Binding-site contacts:
Ligand atom C1 contacts residue PRO215 of chain 1.E at 3.8 Å (hydrophobic).
Ligand atom C5 contacts residue ARG231 of chain 2.D at 3.5 Å.
Ligand atom O8 contacts residue GLN41 of chain 2.D at 2.9 Å (h-bond).
Ligand atom O8 contacts residue ARG7 of chain 2.D at 4.3 Å.
Ligand atom F9 contacts residue PHE8 of chain 2.D at 3.2 Å.
Ligand atom O7 contacts residue ARG7 of chain 2.D at 3.4 Å (salt-bridge).
Ligand atom C4 contacts residue PRO215 of chain 1.E at 3.9 Å (hydrophobic).
Ligand atom C6 contacts residue ARG7 of chain 2.D at 3.6 Å.
Ligand atom O7 contacts residue PRO215 of chain 1.E at 4.4 Å.
Ligand atom O7 contacts residue GLU236 of chain 2.D at 2.8 Å (salt-bridge).
Ligand atom C6 contacts residue ARG231 of chain 2.D at 3.7 Å.
Ligand atom C1 contacts residue GLU236 of chain 2.D at 3.6 Å.
Ligand atom C3 contacts residue ARG7 of chain 2.D at 4.1 Å.
Ligand atom C4 contacts residue GLN41 of chain 2.D at 4.0 Å.
Ligand atom C5 contacts residue PRO215 of chain 1.E at 3.6 Å (hydrophobic).
Ligand atom F9 contacts residue PRO215 of chain 1.E at 4.5 Å.
Ligand atom C3 contacts residue PRO215 of chain 1.E at 4.0 Å (hydrophobic).
Ligand atom C1 contacts residue ARG7 of chain 2.D at 3.4 Å.
Ligand atom O8 contacts residue PRO40 of chain 2.D at 3.7 Å.
Ligand atom C3 contacts residue ILE10 of chain 2.D at 4.3 Å (hydrophobic).
Ligand atom C2 contacts residue GLN41 of chain 2.D at 4.0 Å.
Ligand atom F9 contacts residue GLN41 of chain 2.D at 3.7 Å.
Ligand atom C4 contacts residue ARG7 of chain 2.D at 4.2 Å.
Ligand atom C4 contacts residue PHE8 of chain 2.D at 4.3 Å (hydrophobic).
Ligand atom C6 contacts residue ALA213 of chain 1.E at 4.4 Å (hydrophobic).
Ligand atom C4 contacts residue ILE10 of chain 2.D at 4.3 Å (hydrophobic).
Ligand atom C5 contacts residue ALA213 of chain 1.E at 4.1 Å (hydrophobic).
Ligand atom C6 contacts residue ASN214 of chain 1.E at 4.2 Å.
Ligand atom C2 contacts residue PRO215 of chain 1.E at 4.1 Å (hydrophobic).
Ligand atom C6 contacts residue PRO215 of chain 1.E at 3.5 Å (hydrophobic).
Ligand atom C6 contacts residue GLU236 of chain 2.D at 3.7 Å.
Ligand atom F9 contacts residue ILE10 of chain 2.D at 3.4 Å.
Ligand atom C5 contacts residue ARG7 of chain 2.D at 3.9 Å.
Ligand atom C2 contacts residue ARG7 of chain 2.D at 3.7 Å.
Ligand atom C3 contacts residue GLN41 of chain 2.D at 3.7 Å.

Sequence of chain 1.E:
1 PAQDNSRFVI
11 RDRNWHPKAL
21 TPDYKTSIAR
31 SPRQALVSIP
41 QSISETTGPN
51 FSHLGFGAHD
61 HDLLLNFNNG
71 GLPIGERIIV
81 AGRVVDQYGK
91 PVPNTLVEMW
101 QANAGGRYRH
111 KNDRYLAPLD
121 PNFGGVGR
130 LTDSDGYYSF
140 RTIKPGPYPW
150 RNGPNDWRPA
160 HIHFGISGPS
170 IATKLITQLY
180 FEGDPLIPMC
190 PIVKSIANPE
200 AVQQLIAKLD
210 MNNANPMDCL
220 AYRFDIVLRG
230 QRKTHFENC

Sequence of chain 2.D:
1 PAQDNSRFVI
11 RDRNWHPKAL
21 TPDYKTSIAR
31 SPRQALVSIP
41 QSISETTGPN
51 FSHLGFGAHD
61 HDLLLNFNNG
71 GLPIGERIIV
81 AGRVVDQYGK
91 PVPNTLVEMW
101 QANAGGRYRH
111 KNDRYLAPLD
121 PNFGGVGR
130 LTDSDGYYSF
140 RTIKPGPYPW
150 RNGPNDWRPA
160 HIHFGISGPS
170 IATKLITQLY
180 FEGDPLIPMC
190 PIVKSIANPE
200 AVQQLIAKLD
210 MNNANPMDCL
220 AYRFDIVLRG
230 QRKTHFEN

This protein binds this small molecule.
Small molecule (SMILES): Oc1ccc(F)cc1O